The small molecule below binds the protein below.
Small molecule (SMILES): Nc1ccn([C@@H]2O[C@H](CO[P](=O)(O)O[C@H]3[C@@H](O)[C@H](n4ccc(N)nc4=O)O[C@@H]3CO[P](=O)(O)O[C@H]3[C@@H](O)[C@H](n4ccc(N)nc4=O)O[C@@H]3CO[P](=O)(O)O[C@H]3[C@@H](O)[C@H](n4cnc5c(=O)nc(N)[nH]c54)O[C@@H]3CO[P](=O)(O)O[C@H]3[C@@H](O)[C@H](n4cnc5c(=O)nc(N)[nH]c54)O[C@@H]3CO[P](=O)(O)O[C@H]3[C@@H](O)[C@H](n4cnc5c(=O)nc(N)[nH]c54)O[C@@H]3CO)[C@@H](O[P](=O)(O)OC[C@H]3O[C@@H](n4cnc5c(N)ncnc54)[C@H](O)[C@@H]3O)[C@H]2O)c(=O)n1

Sequence of chain 1.C:
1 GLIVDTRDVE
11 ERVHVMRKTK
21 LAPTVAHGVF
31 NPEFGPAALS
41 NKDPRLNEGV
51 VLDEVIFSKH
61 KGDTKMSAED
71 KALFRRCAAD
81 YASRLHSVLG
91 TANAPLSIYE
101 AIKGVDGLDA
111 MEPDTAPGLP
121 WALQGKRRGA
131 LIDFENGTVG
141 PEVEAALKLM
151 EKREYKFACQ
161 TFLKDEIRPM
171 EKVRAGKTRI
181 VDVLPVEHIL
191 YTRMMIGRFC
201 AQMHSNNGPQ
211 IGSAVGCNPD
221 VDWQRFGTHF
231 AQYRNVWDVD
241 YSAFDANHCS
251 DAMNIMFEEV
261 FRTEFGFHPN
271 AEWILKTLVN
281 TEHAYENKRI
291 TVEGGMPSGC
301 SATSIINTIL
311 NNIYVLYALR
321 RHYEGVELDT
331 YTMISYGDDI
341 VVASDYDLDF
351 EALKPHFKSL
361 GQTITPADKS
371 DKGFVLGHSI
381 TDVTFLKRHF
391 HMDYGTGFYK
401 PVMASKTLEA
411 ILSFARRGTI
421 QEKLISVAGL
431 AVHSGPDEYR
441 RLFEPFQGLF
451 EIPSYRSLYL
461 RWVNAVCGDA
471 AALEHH

Binding-site contacts:
Ligand atom O3' contacts residue LYS423 of chain 1.C at 3.1 Å.
Ligand atom C2 contacts residue C8 of chain 1.A at 3.0 Å.
Ligand atom C6 contacts residue A2 of chain 1.A at 3.2 Å.
Ligand atom N1 contacts residue A2 of chain 1.A at 2.9 Å (h-bond).
Ligand atom O3' contacts residue ASP338 of chain 1.C at 2.3 Å (salt-bridge).
Ligand atom OP1 contacts residue ASP114 of chain 1.C at 3.1 Å.
Ligand atom N3 contacts residue G6 of chain 1.A at 2.9 Å (h-bond).
Ligand atom O2 contacts residue G6 of chain 1.A at 2.7 Å (h-bond).
Ligand atom N1 contacts residue C9 of chain 1.A at 2.9 Å (h-bond).
Ligand atom N3 contacts residue G5 of chain 1.A at 3.1 Å (h-bond).
Ligand atom N2 contacts residue SER426 of chain 1.C at 3.3 Å (h-bond).
Ligand atom OP2 contacts residue LYS387 of chain 1.C at 2.7 Å (salt-bridge).
Ligand atom O5' contacts residue PPV1 of chain 1.G at 2.8 Å (h-bond).
Ligand atom O6 contacts residue C8 of chain 1.A at 2.6 Å (h-bond).
Ligand atom N6 contacts residue A2 of chain 1.A at 3.1 Å (h-bond).
Ligand atom OP1 contacts residue LYS387 of chain 1.C at 3.1 Å (salt-bridge).
Ligand atom O2 contacts residue G5 of chain 1.A at 3.0 Å (h-bond).
Ligand atom O4' contacts residue TYR336 of chain 1.C at 3.2 Å.
Ligand atom N4 contacts residue G5 of chain 1.A at 3.1 Å (h-bond).
Ligand atom OP2 contacts residue PPV1 of chain 1.G at 3.1 Å (h-bond).
Ligand atom OP1 contacts residue ARG416 of chain 1.C at 2.9 Å.
Ligand atom C2 contacts residue U3 of chain 1.A at 3.0 Å.
Ligand atom N1 contacts residue U3 of chain 1.A at 2.8 Å (h-bond).
Ligand atom N1 contacts residue C8 of chain 1.A at 3.2 Å (h-bond).
Ligand atom N2 contacts residue C7 of chain 1.A at 2.8 Å (h-bond).
Ligand atom O3' contacts residue LYS387 of chain 1.C at 3.0 Å.
Ligand atom N1 contacts residue C7 of chain 1.A at 3.1 Å (h-bond).
Ligand atom O2 contacts residue G4 of chain 1.A at 2.5 Å (h-bond).
Ligand atom O2' contacts residue SER426 of chain 1.C at 3.1 Å (h-bond).
Ligand atom O2' contacts residue LEU386 of chain 1.C at 3.0 Å.
Ligand atom O2' contacts residue TYR336 of chain 1.C at 2.6 Å (h-bond).
Ligand atom N3 contacts residue G4 of chain 1.A at 3.0 Å (h-bond).
Ligand atom C2 contacts residue G4 of chain 1.A at 3.1 Å.
Ligand atom C6 contacts residue C9 of chain 1.A at 3.1 Å.
Ligand atom N2 contacts residue GLU422 of chain 1.C at 2.8 Å (salt-bridge).
Ligand atom OP2 contacts residue PPV1 of chain 1.G at 2.7 Å (h-bond).
Ligand atom N2 contacts residue C8 of chain 1.A at 3.2 Å (h-bond).
Ligand atom C2 contacts residue G6 of chain 1.A at 3.2 Å.
Ligand atom P contacts residue LYS387 of chain 1.C at 3.2 Å.
Ligand atom O6 contacts residue C9 of chain 1.A at 2.7 Å (h-bond).